Sequence of chain 1.D:
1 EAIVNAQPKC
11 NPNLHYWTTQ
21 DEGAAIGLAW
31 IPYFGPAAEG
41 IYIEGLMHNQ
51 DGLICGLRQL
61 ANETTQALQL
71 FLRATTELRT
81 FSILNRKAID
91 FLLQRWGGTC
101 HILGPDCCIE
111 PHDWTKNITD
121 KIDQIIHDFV

Sequence of chain 1.B:
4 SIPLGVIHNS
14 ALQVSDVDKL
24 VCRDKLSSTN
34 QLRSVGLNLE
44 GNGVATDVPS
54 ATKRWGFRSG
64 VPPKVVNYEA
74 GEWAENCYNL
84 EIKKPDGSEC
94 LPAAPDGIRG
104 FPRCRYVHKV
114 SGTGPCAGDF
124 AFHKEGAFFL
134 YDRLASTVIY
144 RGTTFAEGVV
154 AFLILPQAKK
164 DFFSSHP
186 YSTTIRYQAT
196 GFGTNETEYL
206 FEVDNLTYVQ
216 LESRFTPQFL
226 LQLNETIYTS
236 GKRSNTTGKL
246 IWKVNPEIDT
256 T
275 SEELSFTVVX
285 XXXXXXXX

Sequence of chain 1.F:
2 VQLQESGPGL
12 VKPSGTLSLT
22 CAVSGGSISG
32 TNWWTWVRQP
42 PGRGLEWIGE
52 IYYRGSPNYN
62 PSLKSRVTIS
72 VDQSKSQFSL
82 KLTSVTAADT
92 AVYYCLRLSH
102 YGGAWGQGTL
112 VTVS

This protein binds this small molecule.
Small molecule (SMILES): CC(=O)N[C@H]1[C@H](O[C@H]2[C@H](O)[C@@H](NC(C)=O)CO[C@@H]2CO)O[C@H](CO)[C@@H](O[C@@H]2O[C@H](CO)[C@@H](O)[C@H](O)[C@@H]2O)[C@@H]1O

Binding-site contacts:
Ligand atom C4 contacts residue ASN62 of chain 1.D at 4.2 Å.
Ligand atom N2 contacts residue ASN62 of chain 1.D at 2.6 Å (h-bond).
Ligand atom C8 contacts residue ALA130 of chain 1.B at 4.4 Å (hydrophobic).
Ligand atom C7 contacts residue GLU128 of chain 1.B at 4.0 Å.
Ligand atom C1 contacts residue ASN62 of chain 1.D at 1.4 Å.
Ligand atom O5 contacts residue ASN62 of chain 1.D at 2.4 Å (h-bond).
Ligand atom O7 contacts residue ASN62 of chain 1.D at 4.4 Å.
Ligand atom O5 contacts residue GLN59 of chain 1.D at 4.4 Å.
Ligand atom C3 contacts residue ASN62 of chain 1.D at 3.7 Å.
Ligand atom C5 contacts residue GLN7 of chain 1.D at 4.3 Å.
Ligand atom O7 contacts residue TYR102 of chain 1.F at 4.2 Å.
Ligand atom C6 contacts residue TYR102 of chain 1.F at 4.3 Å (hydrophobic).
Ligand atom O7 contacts residue GLU128 of chain 1.B at 4.0 Å.
Ligand atom C2 contacts residue ASN62 of chain 1.D at 2.3 Å.
Ligand atom C8 contacts residue ASN33 of chain 1.F at 3.7 Å.
Ligand atom O7 contacts residue SER100 of chain 1.F at 3.2 Å (h-bond).
Ligand atom C2 contacts residue TYR102 of chain 1.F at 4.4 Å (hydrophobic).
Ligand atom C6 contacts residue ALA6 of chain 1.D at 4.5 Å (hydrophobic).
Ligand atom C6 contacts residue GLN7 of chain 1.D at 4.0 Å.
Ligand atom O5 contacts residue THR32 of chain 1.F at 4.4 Å.
Ligand atom O5 contacts residue GLN7 of chain 1.D at 3.2 Å (h-bond).
Ligand atom C1 contacts residue GLN7 of chain 1.D at 4.0 Å.
Ligand atom C7 contacts residue SER100 of chain 1.F at 4.0 Å.
Ligand atom O6 contacts residue THR32 of chain 1.F at 3.7 Å.
Ligand atom C4 contacts residue TYR102 of chain 1.F at 4.5 Å (hydrophobic).
Ligand atom C8 contacts residue THR65 of chain 1.D at 4.0 Å.
Ligand atom O6 contacts residue ALA6 of chain 1.D at 4.4 Å.
Ligand atom C6 contacts residue GLU128 of chain 1.B at 3.5 Å.
Ligand atom O5 contacts residue TYR102 of chain 1.F at 4.5 Å.
Ligand atom C5 contacts residue THR32 of chain 1.F at 4.0 Å.
Ligand atom C7 contacts residue ASN62 of chain 1.D at 3.7 Å.
Ligand atom O6 contacts residue GLU128 of chain 1.B at 3.1 Å (salt-bridge).
Ligand atom C8 contacts residue SER100 of chain 1.F at 4.0 Å.
Ligand atom C5 contacts residue ASN62 of chain 1.D at 3.7 Å.
Ligand atom C8 contacts residue GLU128 of chain 1.B at 3.5 Å.